Binding-site contacts:
Ligand atom C5 contacts residue PHE114 of chain 1.A at 4.3 Å (hydrophobic).
Ligand atom O6 contacts residue GLU113 of chain 1.A at 2.6 Å (salt-bridge).
Ligand atom C4 contacts residue ASN75 of chain 1.A at 4.2 Å.
Ligand atom N2 contacts residue ASN75 of chain 1.A at 3.0 Å (h-bond).
Ligand atom O5 contacts residue ASN75 of chain 1.A at 2.4 Å (h-bond).
Ligand atom C7 contacts residue ASN75 of chain 1.A at 3.4 Å.
Ligand atom C2 contacts residue PHE114 of chain 1.A at 4.2 Å (hydrophobic).
Ligand atom O4 contacts residue ILE115 of chain 1.A at 4.2 Å.
Ligand atom O5 contacts residue GLU113 of chain 1.A at 3.9 Å.
Ligand atom C1 contacts residue PHE114 of chain 1.A at 3.8 Å (hydrophobic).
Ligand atom C2 contacts residue ASN75 of chain 1.A at 2.5 Å.
Ligand atom C5 contacts residue GLU113 of chain 1.A at 4.3 Å.
Ligand atom O7 contacts residue ASN75 of chain 1.A at 3.4 Å (h-bond).
Ligand atom O6 contacts residue ASN75 of chain 1.A at 4.5 Å.
Ligand atom C3 contacts residue ASN75 of chain 1.A at 3.8 Å.
Ligand atom C6 contacts residue GLU113 of chain 1.A at 3.4 Å.
Ligand atom C1 contacts residue ASN75 of chain 1.A at 1.4 Å.
Ligand atom C5 contacts residue ILE115 of chain 1.A at 4.3 Å (hydrophobic).
Ligand atom N2 contacts residue PHE114 of chain 1.A at 4.3 Å.
Ligand atom C5 contacts residue ASN75 of chain 1.A at 3.7 Å.
Ligand atom C3 contacts residue PHE114 of chain 1.A at 3.9 Å (hydrophobic).
Ligand atom O5 contacts residue PHE114 of chain 1.A at 4.5 Å.

A small-molecule ligand and the protein it binds are described below.
Small molecule (SMILES): CC(=O)N[C@@H]1[C@@H](O)[C@H](O)[C@@H](CO)O[C@H]1O

Sequence of chain 1.A:
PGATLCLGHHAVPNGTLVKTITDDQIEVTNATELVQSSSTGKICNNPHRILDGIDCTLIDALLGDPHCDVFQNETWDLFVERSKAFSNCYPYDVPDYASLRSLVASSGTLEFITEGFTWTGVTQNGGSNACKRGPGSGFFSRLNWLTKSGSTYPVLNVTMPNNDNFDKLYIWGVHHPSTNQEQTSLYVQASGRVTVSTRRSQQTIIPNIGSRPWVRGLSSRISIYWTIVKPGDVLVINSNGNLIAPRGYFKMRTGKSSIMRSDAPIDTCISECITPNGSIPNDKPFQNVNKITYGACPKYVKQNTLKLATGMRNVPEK